This small molecule binds to this protein.
Small molecule (SMILES): CC(=O)N[C@@H]1[C@@H](O)[C@H](O)[C@@H](CO)O[C@H]1O

Sequence of chain 7.E:
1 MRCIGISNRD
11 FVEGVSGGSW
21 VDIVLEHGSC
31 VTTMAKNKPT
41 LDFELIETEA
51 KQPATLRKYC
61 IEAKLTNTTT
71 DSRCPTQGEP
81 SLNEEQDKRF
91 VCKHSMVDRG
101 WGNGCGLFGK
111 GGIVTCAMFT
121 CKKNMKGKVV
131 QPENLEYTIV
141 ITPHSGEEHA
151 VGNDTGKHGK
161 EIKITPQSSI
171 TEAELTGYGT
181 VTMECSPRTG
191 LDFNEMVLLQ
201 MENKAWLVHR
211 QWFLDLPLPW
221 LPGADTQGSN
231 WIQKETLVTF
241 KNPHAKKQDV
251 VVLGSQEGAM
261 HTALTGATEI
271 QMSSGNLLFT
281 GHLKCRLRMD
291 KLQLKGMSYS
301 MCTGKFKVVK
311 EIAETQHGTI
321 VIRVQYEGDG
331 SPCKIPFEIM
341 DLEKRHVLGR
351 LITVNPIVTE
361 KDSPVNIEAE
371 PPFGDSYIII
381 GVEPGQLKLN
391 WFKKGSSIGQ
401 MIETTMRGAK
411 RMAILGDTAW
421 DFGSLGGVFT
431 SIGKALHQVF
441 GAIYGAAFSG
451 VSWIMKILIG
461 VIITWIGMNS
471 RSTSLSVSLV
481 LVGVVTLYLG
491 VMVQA

Binding-site contacts:
Ligand atom C8 contacts residue MET118 of chain 7.E at 4.1 Å (hydrophobic).
Ligand atom O7 contacts residue MET118 of chain 7.E at 3.5 Å.
Ligand atom C8 contacts residue PHE90 of chain 7.E at 4.4 Å (hydrophobic).
Ligand atom C3 contacts residue ASN67 of chain 7.E at 3.6 Å.
Ligand atom O7 contacts residue ARG89 of chain 7.E at 4.2 Å.
Ligand atom C8 contacts residue ASN67 of chain 7.E at 3.6 Å.
Ligand atom C2 contacts residue ASN67 of chain 7.E at 2.4 Å.
Ligand atom O3 contacts residue ASN67 of chain 7.E at 3.8 Å.
Ligand atom C7 contacts residue MET118 of chain 7.E at 3.8 Å (hydrophobic).
Ligand atom C1 contacts residue ASN67 of chain 7.E at 1.4 Å.
Ligand atom C5 contacts residue ASN67 of chain 7.E at 3.7 Å.
Ligand atom O7 contacts residue ASN67 of chain 7.E at 4.5 Å.
Ligand atom C7 contacts residue ASN67 of chain 7.E at 3.8 Å.
Ligand atom N2 contacts residue ASN67 of chain 7.E at 3.3 Å (h-bond).
Ligand atom O5 contacts residue ASN67 of chain 7.E at 2.4 Å (h-bond).
Ligand atom C4 contacts residue ASN67 of chain 7.E at 4.2 Å.